Sequence of chain 1.E:
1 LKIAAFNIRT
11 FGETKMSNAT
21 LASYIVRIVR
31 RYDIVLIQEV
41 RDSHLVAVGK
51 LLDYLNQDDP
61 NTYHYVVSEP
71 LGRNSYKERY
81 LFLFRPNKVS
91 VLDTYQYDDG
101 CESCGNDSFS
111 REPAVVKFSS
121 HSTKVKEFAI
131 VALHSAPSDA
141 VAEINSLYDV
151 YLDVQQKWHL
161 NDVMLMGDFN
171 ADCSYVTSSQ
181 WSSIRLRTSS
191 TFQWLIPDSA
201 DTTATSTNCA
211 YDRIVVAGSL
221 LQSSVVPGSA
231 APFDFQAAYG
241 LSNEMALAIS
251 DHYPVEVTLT

Binding-site contacts:
Ligand atom C1 contacts residue LEU21 of chain 1.E at 4.2 Å (hydrophobic).
Ligand atom N2 contacts residue ASN18 of chain 1.E at 2.8 Å (h-bond).
Ligand atom O7 contacts residue ASN18 of chain 1.E at 3.7 Å.
Ligand atom C8 contacts residue MET245 of chain 1.E at 3.6 Å (hydrophobic).
Ligand atom C6 contacts residue LEU21 of chain 1.E at 4.4 Å (hydrophobic).
Ligand atom C6 contacts residue ALA248 of chain 1.E at 3.8 Å (hydrophobic).
Ligand atom O5 contacts residue LEU21 of chain 1.E at 3.7 Å.
Ligand atom C2 contacts residue ASN18 of chain 1.E at 2.3 Å.
Ligand atom C1 contacts residue ASN18 of chain 1.E at 1.4 Å.
Ligand atom C7 contacts residue ASN18 of chain 1.E at 3.5 Å.
Ligand atom O5 contacts residue ASN18 of chain 1.E at 2.3 Å (h-bond).
Ligand atom O6 contacts residue ALA248 of chain 1.E at 3.6 Å.
Ligand atom C6 contacts residue MET245 of chain 1.E at 4.2 Å (hydrophobic).
Ligand atom C5 contacts residue ASN18 of chain 1.E at 3.6 Å.
Ligand atom C4 contacts residue ASN18 of chain 1.E at 4.1 Å.
Ligand atom O7 contacts residue MET245 of chain 1.E at 3.8 Å.
Ligand atom C7 contacts residue MET245 of chain 1.E at 4.2 Å (hydrophobic).
Ligand atom C8 contacts residue SER242 of chain 1.E at 4.4 Å.
Ligand atom C3 contacts residue ASN18 of chain 1.E at 3.7 Å.
Ligand atom C8 contacts residue GLU244 of chain 1.E at 3.8 Å.

The small molecule below binds the protein below.
Small molecule (SMILES): CC(=O)N[C@H]1[C@H](O[C@H]2[C@H](O)[C@@H](NC(C)=O)CO[C@@H]2CO)O[C@H](CO)[C@@H](O)[C@@H]1O